A protein and the small-molecule ligand that binds it are described below.
Small molecule (SMILES): CC(=O)N[C@@H]1[C@@H](O)[C@H](O)[C@@H](CO)O[C@H]1O

Binding-site contacts:
Ligand atom C5 contacts residue ASN160 of chain 1.A at 3.7 Å.
Ligand atom C8 contacts residue ASN160 of chain 1.A at 3.9 Å.
Ligand atom O5 contacts residue ASN160 of chain 1.A at 2.4 Å (h-bond).
Ligand atom C3 contacts residue ASN160 of chain 1.A at 3.8 Å.
Ligand atom C7 contacts residue ASN159 of chain 1.A at 4.4 Å.
Ligand atom C8 contacts residue ASN159 of chain 1.A at 3.7 Å.
Ligand atom C7 contacts residue ASN160 of chain 1.A at 3.5 Å.
Ligand atom C1 contacts residue ASN160 of chain 1.A at 1.4 Å.
Ligand atom C2 contacts residue ASN160 of chain 1.A at 2.4 Å.
Ligand atom N2 contacts residue ASN160 of chain 1.A at 2.9 Å (h-bond).
Ligand atom O7 contacts residue ASN160 of chain 1.A at 3.5 Å.
Ligand atom C4 contacts residue ASN160 of chain 1.A at 4.2 Å.

Sequence of chain 1.A:
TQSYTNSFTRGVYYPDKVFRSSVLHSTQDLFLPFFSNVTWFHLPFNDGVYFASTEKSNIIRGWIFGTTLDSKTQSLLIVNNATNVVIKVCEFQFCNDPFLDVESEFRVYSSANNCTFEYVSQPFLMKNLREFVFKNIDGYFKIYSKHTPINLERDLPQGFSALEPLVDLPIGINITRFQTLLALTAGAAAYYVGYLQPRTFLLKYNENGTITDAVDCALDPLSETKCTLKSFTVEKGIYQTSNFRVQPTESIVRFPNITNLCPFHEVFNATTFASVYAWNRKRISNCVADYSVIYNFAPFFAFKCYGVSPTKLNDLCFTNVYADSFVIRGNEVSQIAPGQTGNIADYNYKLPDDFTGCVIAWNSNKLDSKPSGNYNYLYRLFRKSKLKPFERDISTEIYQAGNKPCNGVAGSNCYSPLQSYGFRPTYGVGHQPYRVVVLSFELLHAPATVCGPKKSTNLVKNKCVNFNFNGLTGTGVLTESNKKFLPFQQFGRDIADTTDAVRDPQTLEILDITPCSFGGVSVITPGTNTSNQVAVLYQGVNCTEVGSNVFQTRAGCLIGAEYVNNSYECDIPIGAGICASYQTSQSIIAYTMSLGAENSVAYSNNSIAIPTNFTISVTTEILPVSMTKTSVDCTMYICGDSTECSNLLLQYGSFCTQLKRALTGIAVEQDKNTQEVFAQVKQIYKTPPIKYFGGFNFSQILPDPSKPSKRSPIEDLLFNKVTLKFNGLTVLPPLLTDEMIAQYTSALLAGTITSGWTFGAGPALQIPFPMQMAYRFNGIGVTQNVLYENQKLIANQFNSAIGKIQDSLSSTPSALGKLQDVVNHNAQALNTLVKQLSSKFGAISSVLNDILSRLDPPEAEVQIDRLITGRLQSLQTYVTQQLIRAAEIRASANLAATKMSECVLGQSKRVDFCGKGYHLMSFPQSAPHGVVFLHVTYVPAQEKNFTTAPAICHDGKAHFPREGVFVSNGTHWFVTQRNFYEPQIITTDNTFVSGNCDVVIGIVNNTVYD